Binding-site contacts:
Ligand atom C15 contacts residue ASP822 of chain 1.A at 3.5 Å.
Ligand atom C15 contacts residue ASP699 of chain 1.A at 3.5 Å.
Ligand atom C36 contacts residue ASP808 of chain 1.A at 3.8 Å.
Ligand atom C23 contacts residue TYR725 of chain 1.A at 3.4 Å (hydrophobic).
Ligand atom C15 contacts residue LEU696 of chain 1.A at 3.8 Å (hydrophobic).
Ligand atom C4 contacts residue ILE821 of chain 1.A at 3.8 Å (hydrophobic).
Ligand atom C13 contacts residue ILE689 of chain 1.A at 3.9 Å (hydrophobic).
Ligand atom N7 contacts residue ILE689 of chain 1.A at 3.6 Å.
Ligand atom N1 contacts residue ILE821 of chain 1.A at 3.5 Å.
Ligand atom C21 contacts residue VAL740 of chain 1.A at 3.7 Å (hydrophobic).
Ligand atom N22 contacts residue MET811 of chain 1.A at 3.3 Å (h-bond).
Ligand atom N20 contacts residue GLU738 of chain 1.A at 3.9 Å.
Ligand atom C23 contacts residue ILE737 of chain 1.A at 3.9 Å (hydrophobic).
Ligand atom N24 contacts residue ILE739 of chain 1.A at 3.6 Å.
Ligand atom O14 contacts residue LYS691 of chain 1.A at 3.3 Å (salt-bridge).
Ligand atom N20 contacts residue ILE739 of chain 1.A at 3.8 Å.
Ligand atom C2 contacts residue ILE689 of chain 1.A at 3.9 Å (hydrophobic).
Ligand atom F16 contacts residue LYS691 of chain 1.A at 3.3 Å.
Ligand atom C9 contacts residue ASP822 of chain 1.A at 3.8 Å.
Ligand atom C5 contacts residue ILE821 of chain 1.A at 3.8 Å (hydrophobic).
Ligand atom C23 contacts residue GLU738 of chain 1.A at 2.9 Å.
Ligand atom C9 contacts residue TYR725 of chain 1.A at 3.9 Å (hydrophobic).
Ligand atom C21 contacts residue MET811 of chain 1.A at 3.8 Å (hydrophobic).
Ligand atom O34 contacts residue MET662 of chain 1.A at 3.1 Å.
Ligand atom C2 contacts residue ILE821 of chain 1.A at 3.5 Å (hydrophobic).
Ligand atom C6 contacts residue ILE821 of chain 1.A at 3.6 Å (hydrophobic).
Ligand atom N20 contacts residue VAL740 of chain 1.A at 3.0 Å (h-bond).
Ligand atom C4 contacts residue MET811 of chain 1.A at 3.7 Å (hydrophobic).
Ligand atom C17 contacts residue MET811 of chain 1.A at 3.6 Å (hydrophobic).
Ligand atom N24 contacts residue VAL740 of chain 1.A at 2.8 Å (h-bond).
Ligand atom C3 contacts residue MET811 of chain 1.A at 3.9 Å (hydrophobic).
Ligand atom C36 contacts residue THR745 of chain 1.A at 3.7 Å.
Ligand atom C3 contacts residue ILE821 of chain 1.A at 3.6 Å (hydrophobic).
Ligand atom C19 contacts residue GLU738 of chain 1.A at 3.6 Å.
Ligand atom O35 contacts residue LYS660 of chain 1.A at 3.0 Å (salt-bridge).
Ligand atom O34 contacts residue ALA663 of chain 1.A at 2.8 Å (h-bond).
Ligand atom N10 contacts residue ASP822 of chain 1.A at 3.7 Å.
Ligand atom O14 contacts residue ASP822 of chain 1.A at 3.7 Å.
Ligand atom N24 contacts residue ALA743 of chain 1.A at 3.8 Å.
Ligand atom C25 contacts residue THR745 of chain 1.A at 3.8 Å.

Sequence of chain 1.A:
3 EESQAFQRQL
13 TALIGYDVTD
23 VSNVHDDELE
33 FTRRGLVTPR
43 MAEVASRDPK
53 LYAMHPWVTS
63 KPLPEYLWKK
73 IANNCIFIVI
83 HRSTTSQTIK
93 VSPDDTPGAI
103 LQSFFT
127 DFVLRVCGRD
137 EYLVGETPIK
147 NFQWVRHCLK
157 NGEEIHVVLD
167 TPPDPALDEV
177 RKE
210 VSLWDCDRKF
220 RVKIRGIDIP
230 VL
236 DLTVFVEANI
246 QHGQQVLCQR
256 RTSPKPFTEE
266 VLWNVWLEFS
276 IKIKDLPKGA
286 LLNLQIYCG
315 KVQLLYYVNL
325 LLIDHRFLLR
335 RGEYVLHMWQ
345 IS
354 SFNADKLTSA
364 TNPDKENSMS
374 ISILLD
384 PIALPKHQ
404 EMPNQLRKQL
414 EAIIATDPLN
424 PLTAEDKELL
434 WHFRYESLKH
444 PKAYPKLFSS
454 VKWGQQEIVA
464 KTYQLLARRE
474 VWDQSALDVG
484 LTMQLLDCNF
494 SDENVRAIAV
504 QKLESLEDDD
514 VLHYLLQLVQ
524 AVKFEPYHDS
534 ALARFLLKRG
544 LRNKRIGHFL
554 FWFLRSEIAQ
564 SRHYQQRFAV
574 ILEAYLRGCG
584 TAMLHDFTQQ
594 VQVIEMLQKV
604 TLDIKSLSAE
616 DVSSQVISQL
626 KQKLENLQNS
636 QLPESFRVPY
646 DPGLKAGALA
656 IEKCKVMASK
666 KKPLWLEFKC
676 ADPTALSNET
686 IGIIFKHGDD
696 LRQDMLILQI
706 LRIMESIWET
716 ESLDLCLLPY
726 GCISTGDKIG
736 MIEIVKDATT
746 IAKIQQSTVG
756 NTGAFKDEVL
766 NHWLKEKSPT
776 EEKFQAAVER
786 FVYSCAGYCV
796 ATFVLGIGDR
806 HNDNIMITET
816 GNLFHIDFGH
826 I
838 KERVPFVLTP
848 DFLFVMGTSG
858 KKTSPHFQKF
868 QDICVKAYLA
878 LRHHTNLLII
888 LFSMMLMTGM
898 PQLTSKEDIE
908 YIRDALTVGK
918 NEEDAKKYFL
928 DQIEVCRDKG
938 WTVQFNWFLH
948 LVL

A small-molecule ligand and the protein it binds are described below.
Small molecule (SMILES): COc1ncc(Nc2ncc([C@@H](C)N3CCN(S(C)(=O)=O)CC3)cc2-c2nc(C)nc(N)n2)cc1F